Sequence of chain 2.A:
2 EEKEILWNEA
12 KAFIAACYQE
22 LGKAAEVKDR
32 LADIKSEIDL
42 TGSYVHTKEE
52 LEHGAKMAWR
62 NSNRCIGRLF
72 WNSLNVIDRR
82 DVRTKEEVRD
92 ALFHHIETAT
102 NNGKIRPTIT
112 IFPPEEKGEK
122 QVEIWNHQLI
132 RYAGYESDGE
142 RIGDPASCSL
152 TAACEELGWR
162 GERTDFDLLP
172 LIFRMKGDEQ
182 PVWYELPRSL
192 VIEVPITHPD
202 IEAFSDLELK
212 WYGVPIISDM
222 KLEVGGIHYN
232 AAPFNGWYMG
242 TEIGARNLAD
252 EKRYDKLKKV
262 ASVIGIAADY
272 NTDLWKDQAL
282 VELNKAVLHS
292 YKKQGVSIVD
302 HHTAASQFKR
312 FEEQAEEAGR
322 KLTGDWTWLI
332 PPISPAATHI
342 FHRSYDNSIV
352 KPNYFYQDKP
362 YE

A protein and the small-molecule ligand that binds it are described below.
Small molecule (SMILES): Cc1cc(N)nc(CCc2ccc(CCCN)c(CCc3cc(C)cc(N)n3)c2)c1

Sequence of chain 1.A:
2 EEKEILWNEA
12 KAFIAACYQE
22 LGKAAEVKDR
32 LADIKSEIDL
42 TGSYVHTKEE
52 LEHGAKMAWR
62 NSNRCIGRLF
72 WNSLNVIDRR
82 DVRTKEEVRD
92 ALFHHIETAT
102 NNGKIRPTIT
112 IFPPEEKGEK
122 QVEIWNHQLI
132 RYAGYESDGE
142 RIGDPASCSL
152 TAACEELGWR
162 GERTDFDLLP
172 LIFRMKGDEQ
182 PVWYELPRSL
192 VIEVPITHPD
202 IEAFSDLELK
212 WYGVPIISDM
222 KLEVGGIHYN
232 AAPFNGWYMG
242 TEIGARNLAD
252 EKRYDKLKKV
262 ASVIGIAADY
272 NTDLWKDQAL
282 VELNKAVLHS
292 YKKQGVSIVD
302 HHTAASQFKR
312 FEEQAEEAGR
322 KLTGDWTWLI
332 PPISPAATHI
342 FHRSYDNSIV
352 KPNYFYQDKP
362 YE

Binding-site contacts:
Ligand atom N02 contacts residue TRP238 of chain 1.A at 2.9 Å (h-bond).
Ligand atom C07 contacts residue PHE235 of chain 1.A at 3.6 Å (hydrophobic).
Ligand atom C27 contacts residue HIS343 of chain 2.A at 3.6 Å.
Ligand atom C19 contacts residue HEM1 of chain 1.B at 3.2 Å.
Ligand atom C27 contacts residue ARG247 of chain 1.A at 3.5 Å.
Ligand atom C02 contacts residue GLU243 of chain 1.A at 3.4 Å.
Ligand atom C29 contacts residue HEM1 of chain 1.B at 3.2 Å.
Ligand atom C08 contacts residue HEM1 of chain 1.B at 3.5 Å.
Ligand atom N21 contacts residue ARG247 of chain 1.A at 3.7 Å.
Ligand atom C06 contacts residue HEM1 of chain 1.B at 3.7 Å.
Ligand atom N21 contacts residue TRP329 of chain 1.A at 3.6 Å.
Ligand atom C16 contacts residue HEM1 of chain 1.B at 3.4 Å.
Ligand atom C12 contacts residue ILE218 of chain 1.A at 3.7 Å (hydrophobic).
Ligand atom C08 contacts residue GLU243 of chain 1.A at 3.5 Å.
Ligand atom C22 contacts residue TRP329 of chain 1.A at 3.6 Å (hydrophobic).
Ligand atom N22 contacts residue HEM1 of chain 1.B at 3.7 Å.
Ligand atom C26 contacts residue ARG247 of chain 1.A at 3.4 Å.
Ligand atom C07 contacts residue HEM1 of chain 1.B at 3.5 Å.
Ligand atom N02 contacts residue TYR239 of chain 1.A at 3.7 Å.
Ligand atom C29 contacts residue TRP329 of chain 1.A at 3.3 Å (hydrophobic).
Ligand atom C26 contacts residue HEM1 of chain 1.B at 3.5 Å.
Ligand atom C03 contacts residue HEM1 of chain 1.B at 3.4 Å.
Ligand atom C24 contacts residue ARG247 of chain 1.A at 3.3 Å.
Ligand atom C09 contacts residue GLU243 of chain 1.A at 3.7 Å.
Ligand atom C28 contacts residue HEM1 of chain 1.B at 3.1 Å.
Ligand atom C23 contacts residue PHE342 of chain 2.A at 3.6 Å (hydrophobic).
Ligand atom C12 contacts residue GLN129 of chain 1.A at 3.6 Å.
Ligand atom N02 contacts residue GLU243 of chain 1.A at 2.6 Å (salt-bridge).
Ligand atom N01 contacts residue HEM1 of chain 1.B at 3.7 Å.
Ligand atom C06 contacts residue GLU243 of chain 1.A at 3.5 Å.
Ligand atom N02 contacts residue HEM1 of chain 1.B at 3.5 Å.
Ligand atom C07 contacts residue GLY237 of chain 1.A at 3.6 Å.
Ligand atom C02 contacts residue HEM1 of chain 1.B at 3.7 Å.
Ligand atom C12 contacts residue HIS128 of chain 1.A at 3.4 Å.
Ligand atom N22 contacts residue TRP329 of chain 1.A at 3.3 Å.
Ligand atom C13 contacts residue HIS128 of chain 1.A at 3.1 Å.
Ligand atom C23 contacts residue ARG247 of chain 1.A at 3.7 Å.
Ligand atom N01 contacts residue GLU243 of chain 1.A at 2.7 Å (salt-bridge).
Ligand atom C25 contacts residue ARG247 of chain 1.A at 3.2 Å.
Ligand atom N21 contacts residue HEM1 of chain 1.B at 3.2 Å (h-bond).